Binding-site contacts:
Ligand atom C1D contacts residue TYR101 of chain 2.A at 2.5 Å (hydrophobic).
Ligand atom P1 contacts residue GLY96 of chain 2.A at 4.4 Å.
Ligand atom C1 contacts residue TYR101 of chain 2.A at 3.5 Å (hydrophobic).
Ligand atom C5 contacts residue VAL94 of chain 2.A at 3.6 Å (hydrophobic).
Ligand atom O6 contacts residue TYR101 of chain 2.A at 4.4 Å.
Ligand atom C12 contacts residue TYR101 of chain 2.A at 3.4 Å (hydrophobic).
Ligand atom P1 contacts residue ASN39 of chain 2.A at 4.3 Å.
Ligand atom C6 contacts residue TYR101 of chain 2.A at 3.9 Å (hydrophobic).
Ligand atom C1D contacts residue GLY96 of chain 2.A at 3.4 Å.
Ligand atom O5 contacts residue PHE103 of chain 2.A at 3.1 Å.
Ligand atom C5 contacts residue TYR101 of chain 2.A at 4.2 Å (hydrophobic).
Ligand atom C6 contacts residue GLN95 of chain 2.A at 4.2 Å.
Ligand atom C6 contacts residue GLY96 of chain 2.A at 4.1 Å.
Ligand atom O1 contacts residue GLY96 of chain 2.A at 3.5 Å.
Ligand atom C10 contacts residue TYR37 of chain 2.A at 3.8 Å (hydrophobic).
Ligand atom C6 contacts residue VAL94 of chain 2.A at 4.2 Å (hydrophobic).
Ligand atom C10 contacts residue GLY96 of chain 2.A at 3.5 Å.
Ligand atom C2 contacts residue TYR101 of chain 2.A at 3.4 Å (hydrophobic).
Ligand atom C3 contacts residue TYR101 of chain 2.A at 3.7 Å (hydrophobic).
Ligand atom C8 contacts residue TYR37 of chain 2.A at 3.8 Å (hydrophobic).
Ligand atom C9 contacts residue TYR101 of chain 2.A at 3.9 Å (hydrophobic).
Ligand atom C13 contacts residue TYR101 of chain 2.A at 3.5 Å (hydrophobic).
Ligand atom O5 contacts residue VAL94 of chain 2.A at 4.1 Å.
Ligand atom C11 contacts residue GLY96 of chain 2.A at 3.6 Å.
Ligand atom C6 contacts residue ASN39 of chain 2.A at 3.9 Å.
Ligand atom O3 contacts residue ASN39 of chain 2.A at 3.0 Å (h-bond).
Ligand atom C12 contacts residue GLY96 of chain 2.A at 3.5 Å.
Ligand atom O1 contacts residue TYR101 of chain 2.A at 3.8 Å.
Ligand atom C11 contacts residue TYR101 of chain 2.A at 4.2 Å (hydrophobic).
Ligand atom O8 contacts residue TYR101 of chain 2.A at 2.6 Å (h-bond).
Ligand atom C1D contacts residue HIS98 of chain 2.A at 4.1 Å.
Ligand atom C4 contacts residue TYR101 of chain 2.A at 4.1 Å (hydrophobic).
Ligand atom N1 contacts residue PHE103 of chain 2.A at 4.1 Å.
Ligand atom N2 contacts residue TYR101 of chain 2.A at 3.9 Å.
Ligand atom C13 contacts residue PHE99 of chain 2.A at 4.4 Å (hydrophobic).
Ligand atom C1 contacts residue GLY96 of chain 2.A at 4.2 Å.
Ligand atom C9 contacts residue GLY96 of chain 2.A at 3.6 Å.
Ligand atom N2 contacts residue GLY96 of chain 2.A at 2.8 Å (h-bond).
Ligand atom C1D contacts residue PHE99 of chain 2.A at 3.6 Å (hydrophobic).
Ligand atom C8 contacts residue GLY96 of chain 2.A at 3.9 Å.

This small molecule binds to this protein.
Small molecule (SMILES): C[C@H](NC(=O)CCC[P](=O)(O)Oc1ccc([N+](=O)[O-])cc1)C(=O)O

Sequence of chain 2.A:
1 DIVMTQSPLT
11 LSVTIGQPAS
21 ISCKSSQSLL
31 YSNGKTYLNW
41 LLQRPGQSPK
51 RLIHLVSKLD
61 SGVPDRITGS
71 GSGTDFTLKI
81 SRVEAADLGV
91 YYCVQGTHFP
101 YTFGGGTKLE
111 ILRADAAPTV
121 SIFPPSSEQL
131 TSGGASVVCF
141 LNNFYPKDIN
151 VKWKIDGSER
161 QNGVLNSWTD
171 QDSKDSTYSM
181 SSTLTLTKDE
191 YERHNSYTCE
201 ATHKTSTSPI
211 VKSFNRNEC